The small molecule below binds the protein below.
Small molecule (SMILES): CC(C)[C@H](N)C(=O)N[C@@H](CCC(=O)O)C(=O)N[C@@H](CCC(=O)O)C(=O)N[C@@H](CC(=O)O)C(=O)N[C@@H](CC1=NC=NC1)C(=O)N[C@H](C(=O)N[C@@H](C)C(=O)N[C@@H](Cc1cnc[nH]1)C(=O)N[C@@H](C)C=O)C(C)C

Sequence of chain 1.A:
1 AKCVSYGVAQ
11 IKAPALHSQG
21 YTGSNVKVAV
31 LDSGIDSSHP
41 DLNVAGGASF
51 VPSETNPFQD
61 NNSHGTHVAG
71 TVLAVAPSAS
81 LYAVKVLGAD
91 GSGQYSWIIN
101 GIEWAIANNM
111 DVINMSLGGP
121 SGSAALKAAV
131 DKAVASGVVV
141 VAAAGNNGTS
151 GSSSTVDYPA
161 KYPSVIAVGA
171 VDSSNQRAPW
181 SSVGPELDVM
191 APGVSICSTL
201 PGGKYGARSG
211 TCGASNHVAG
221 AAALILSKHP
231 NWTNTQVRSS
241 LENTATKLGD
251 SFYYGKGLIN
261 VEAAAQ

Binding-site contacts:
Ligand atom CA contacts residue GLY91 of chain 1.A at 3.2 Å.
Ligand atom OD1 contacts residue GLN94 of chain 1.A at 3.6 Å.
Ligand atom NE2 contacts residue SER121 of chain 1.A at 3.7 Å.
Ligand atom CB contacts residue ILE98 of chain 1.A at 3.8 Å (hydrophobic).
Ligand atom CB contacts residue TYR95 of chain 1.A at 3.7 Å (hydrophobic).
Ligand atom OD2 contacts residue GLN94 of chain 1.A at 3.0 Å (h-bond).
Ligand atom OD1 contacts residue TYR95 of chain 1.A at 3.2 Å (h-bond).
Ligand atom CE1 contacts residue SER121 of chain 1.A at 3.7 Å.
Ligand atom C contacts residue GLY93 of chain 1.A at 3.7 Å.
Ligand atom CG1 contacts residue GLY93 of chain 1.A at 3.6 Å.
Ligand atom CB contacts residue TYR95 of chain 1.A at 3.7 Å (hydrophobic).
Ligand atom NE2 contacts residue SER92 of chain 1.A at 3.6 Å.
Ligand atom CE1 contacts residue GLY122 of chain 1.A at 3.1 Å.
Ligand atom C contacts residue GLY91 of chain 1.A at 3.6 Å.
Ligand atom ND1 contacts residue GLY122 of chain 1.A at 3.4 Å (h-bond).
Ligand atom CD2 contacts residue SER121 of chain 1.A at 3.5 Å.
Ligand atom CG1 contacts residue SER92 of chain 1.A at 3.7 Å.
Ligand atom N contacts residue GLY118 of chain 1.A at 2.9 Å (h-bond).
Ligand atom O contacts residue GLY118 of chain 1.A at 3.0 Å (h-bond).
Ligand atom OD2 contacts residue SER96 of chain 1.A at 2.6 Å (h-bond).
Ligand atom CG contacts residue GLN94 of chain 1.A at 3.8 Å.
Ligand atom CB contacts residue GLY118 of chain 1.A at 3.5 Å.
Ligand atom ND1 contacts residue SER121 of chain 1.A at 3.6 Å.
Ligand atom CG contacts residue SER121 of chain 1.A at 3.4 Å.
Ligand atom O contacts residue GLY93 of chain 1.A at 3.0 Å (h-bond).
Ligand atom CD2 contacts residue SER92 of chain 1.A at 3.4 Å.
Ligand atom C contacts residue GLY118 of chain 1.A at 3.7 Å.
Ligand atom O contacts residue GLN94 of chain 1.A at 3.2 Å.
Ligand atom O contacts residue TYR95 of chain 1.A at 2.9 Å (h-bond).
Ligand atom O contacts residue LEU117 of chain 1.A at 3.4 Å.
Ligand atom CA contacts residue GLY93 of chain 1.A at 3.5 Å.
Ligand atom CA contacts residue GLY118 of chain 1.A at 3.5 Å.
Ligand atom CB contacts residue HIS64 of chain 1.A at 3.4 Å.
Ligand atom OD1 contacts residue SER96 of chain 1.A at 2.9 Å (h-bond).
Ligand atom N contacts residue GLY93 of chain 1.A at 2.9 Å (h-bond).
Ligand atom O contacts residue SER92 of chain 1.A at 3.3 Å.
Ligand atom CB contacts residue GLY91 of chain 1.A at 3.7 Å.
Ligand atom ND1 contacts residue TYR95 of chain 1.A at 3.7 Å.
Ligand atom CG contacts residue SER96 of chain 1.A at 3.4 Å.
Ligand atom N contacts residue GLY91 of chain 1.A at 3.0 Å (h-bond).